This protein binds this small molecule.
Small molecule (SMILES): CC(=O)N[C@H]1[C@H](O[C@H]2[C@H](O)[C@@H](NC(C)=O)CO[C@@H]2CO)O[C@H](CO)[C@@H](O[C@@H]2O[C@H](CO[C@H]3O[C@H](CO[C@H]4O[C@H](CO)[C@@H](O)[C@H](O)[C@@H]4O)[C@@H](O)[C@H](O[C@H]4O[C@H](CO)[C@@H](O)[C@H](O)[C@@H]4O[C@H]4O[C@H](CO)[C@@H](O)[C@H](O)[C@@H]4O)[C@@H]3O)[C@@H](O)[C@H](O[C@H]3O[C@H](CO)[C@@H](O)[C@H](O)[C@@H]3O)[C@@H]2O)[C@@H]1O

Binding-site contacts:
Ligand atom C8 contacts residue MET252 of chain 3.A at 3.9 Å (hydrophobic).
Ligand atom C2 contacts residue NAG1 of chain 3.R at 4.0 Å.
Ligand atom C7 contacts residue PHE251 of chain 3.A at 3.6 Å (hydrophobic).
Ligand atom O7 contacts residue ASN37 of chain 3.A at 3.2 Å (h-bond).
Ligand atom C3 contacts residue ASN125 of chain 3.C at 3.8 Å.
Ligand atom C4 contacts residue ARG293 of chain 3.A at 3.9 Å.
Ligand atom O3 contacts residue PHE251 of chain 3.A at 3.3 Å.
Ligand atom O4 contacts residue GLY292 of chain 3.A at 3.0 Å (h-bond).
Ligand atom O2 contacts residue PHE126 of chain 3.C at 3.3 Å.
Ligand atom O4 contacts residue TYR128 of chain 3.C at 3.1 Å (h-bond).
Ligand atom O3 contacts residue ASN125 of chain 3.C at 3.0 Å (h-bond).
Ligand atom C8 contacts residue PHE75 of chain 3.A at 3.3 Å (hydrophobic).
Ligand atom C7 contacts residue PRO253 of chain 3.A at 4.0 Å (hydrophobic).
Ligand atom O5 contacts residue ASN37 of chain 3.A at 2.5 Å (h-bond).
Ligand atom C1 contacts residue LYS498 of chain 3.A at 3.9 Å.
Ligand atom O4 contacts residue ARG293 of chain 3.A at 3.0 Å (salt-bridge).
Ligand atom N2 contacts residue PHE251 of chain 3.A at 3.4 Å.
Ligand atom C6 contacts residue GLY85 of chain 3.D at 3.6 Å.
Ligand atom O6 contacts residue ASN79 of chain 3.A at 3.9 Å.
Ligand atom C5 contacts residue ASN37 of chain 3.A at 3.8 Å.
Ligand atom C1 contacts residue ASN37 of chain 3.A at 1.5 Å.
Ligand atom O6 contacts residue ASN71 of chain 3.D at 3.0 Å (h-bond).
Ligand atom C4 contacts residue GLY292 of chain 3.A at 3.7 Å.
Ligand atom O3 contacts residue PHE126 of chain 3.C at 3.4 Å.
Ligand atom C3 contacts residue NAG1 of chain 3.L at 3.8 Å.
Ligand atom C2 contacts residue ASN37 of chain 3.A at 2.5 Å.
Ligand atom O3 contacts residue ARG293 of chain 3.A at 3.5 Å (salt-bridge).
Ligand atom O3 contacts residue NAG1 of chain 3.L at 3.0 Å (h-bond).
Ligand atom C8 contacts residue PHE251 of chain 3.A at 3.6 Å (hydrophobic).
Ligand atom O4 contacts residue SER86 of chain 3.D at 3.1 Å.
Ligand atom O3 contacts residue GLY292 of chain 3.A at 3.6 Å.
Ligand atom O6 contacts residue NAG1 of chain 3.R at 3.7 Å.
Ligand atom C8 contacts residue PRO253 of chain 3.A at 3.7 Å (hydrophobic).
Ligand atom O6 contacts residue PHE251 of chain 3.A at 3.5 Å.
Ligand atom C7 contacts residue ASN37 of chain 3.A at 3.3 Å.
Ligand atom N2 contacts residue ASN37 of chain 3.A at 3.0 Å (h-bond).
Ligand atom O7 contacts residue PRO253 of chain 3.A at 3.4 Å.
Ligand atom C3 contacts residue ARG293 of chain 3.A at 3.5 Å.
Ligand atom O7 contacts residue SER74 of chain 3.A at 3.7 Å.
Ligand atom C3 contacts residue ASN37 of chain 3.A at 3.9 Å.

Sequence of chain 3.A:
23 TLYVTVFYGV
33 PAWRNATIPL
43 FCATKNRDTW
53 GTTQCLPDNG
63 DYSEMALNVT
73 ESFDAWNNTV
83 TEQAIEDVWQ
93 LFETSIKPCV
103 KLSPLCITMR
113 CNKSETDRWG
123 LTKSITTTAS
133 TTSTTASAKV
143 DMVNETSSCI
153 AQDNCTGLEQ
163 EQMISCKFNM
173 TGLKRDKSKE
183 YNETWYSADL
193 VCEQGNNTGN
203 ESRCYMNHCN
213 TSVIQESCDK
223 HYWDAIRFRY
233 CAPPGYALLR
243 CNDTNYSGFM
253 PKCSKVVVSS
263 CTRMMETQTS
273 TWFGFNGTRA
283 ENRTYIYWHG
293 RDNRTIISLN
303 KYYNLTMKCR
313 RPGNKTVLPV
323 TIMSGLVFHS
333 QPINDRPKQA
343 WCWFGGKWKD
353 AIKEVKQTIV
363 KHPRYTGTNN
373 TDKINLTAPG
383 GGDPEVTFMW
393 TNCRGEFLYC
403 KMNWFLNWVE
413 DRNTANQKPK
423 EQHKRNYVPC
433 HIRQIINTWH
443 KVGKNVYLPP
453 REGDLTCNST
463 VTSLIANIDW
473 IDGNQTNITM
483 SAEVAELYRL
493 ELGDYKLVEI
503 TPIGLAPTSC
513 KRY

Sequence of chain 3.D:
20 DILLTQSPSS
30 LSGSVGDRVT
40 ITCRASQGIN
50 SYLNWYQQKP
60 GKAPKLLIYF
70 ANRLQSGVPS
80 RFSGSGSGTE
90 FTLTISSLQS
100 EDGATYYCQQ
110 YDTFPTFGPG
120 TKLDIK

Sequence of chain 3.C:
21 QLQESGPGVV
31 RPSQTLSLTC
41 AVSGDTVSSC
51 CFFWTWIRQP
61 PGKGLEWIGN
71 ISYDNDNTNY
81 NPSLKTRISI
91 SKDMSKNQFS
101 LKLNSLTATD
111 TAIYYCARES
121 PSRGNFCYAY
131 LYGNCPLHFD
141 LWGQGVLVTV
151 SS